Binding-site contacts:
Ligand atom N2 contacts residue ASN70 of chain 1.B at 2.9 Å (h-bond).
Ligand atom O7 contacts residue ASN70 of chain 1.B at 3.7 Å.
Ligand atom C7 contacts residue ASN70 of chain 1.B at 3.5 Å.
Ligand atom C4 contacts residue ASN70 of chain 1.B at 4.2 Å.
Ligand atom O6 contacts residue ASN71 of chain 1.B at 3.3 Å (h-bond).
Ligand atom O5 contacts residue ASN71 of chain 1.B at 3.9 Å.
Ligand atom C8 contacts residue LEU361 of chain 1.B at 3.8 Å (hydrophobic).
Ligand atom C2 contacts residue ASN70 of chain 1.B at 2.3 Å.
Ligand atom O5 contacts residue ASN70 of chain 1.B at 2.4 Å (h-bond).
Ligand atom C5 contacts residue ASN70 of chain 1.B at 3.7 Å.
Ligand atom C5 contacts residue ASN71 of chain 1.B at 4.2 Å.
Ligand atom C3 contacts residue ASN70 of chain 1.B at 3.7 Å.
Ligand atom C7 contacts residue LEU361 of chain 1.B at 4.4 Å (hydrophobic).
Ligand atom C1 contacts residue ASN70 of chain 1.B at 1.4 Å.
Ligand atom N2 contacts residue LEU361 of chain 1.B at 4.2 Å.
Ligand atom C6 contacts residue ASN71 of chain 1.B at 3.6 Å.

This small molecule binds to this protein.
Small molecule (SMILES): CC(=O)N[C@@H]1[C@@H](O)[C@H](O)[C@@H](CO)O[C@H]1O

Sequence of chain 1.B:
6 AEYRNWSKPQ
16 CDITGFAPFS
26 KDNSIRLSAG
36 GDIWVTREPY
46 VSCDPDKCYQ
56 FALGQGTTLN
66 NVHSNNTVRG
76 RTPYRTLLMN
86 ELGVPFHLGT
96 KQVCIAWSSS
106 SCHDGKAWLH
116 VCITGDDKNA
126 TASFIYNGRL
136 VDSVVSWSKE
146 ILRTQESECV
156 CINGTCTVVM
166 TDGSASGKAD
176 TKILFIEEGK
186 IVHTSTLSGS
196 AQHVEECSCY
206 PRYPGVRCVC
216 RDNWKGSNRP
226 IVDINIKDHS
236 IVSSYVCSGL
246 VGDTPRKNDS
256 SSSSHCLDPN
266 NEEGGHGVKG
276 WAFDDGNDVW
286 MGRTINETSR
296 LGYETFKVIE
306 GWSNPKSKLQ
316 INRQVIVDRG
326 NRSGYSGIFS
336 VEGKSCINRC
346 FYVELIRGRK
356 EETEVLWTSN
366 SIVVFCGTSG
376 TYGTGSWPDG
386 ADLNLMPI